Binding-site contacts:
Ligand atom C15 contacts residue LEU53 of chain 1.B at 3.8 Å (hydrophobic).
Ligand atom C02 contacts residue MET47 of chain 1.B at 3.9 Å (hydrophobic).
Ligand atom C13 contacts residue ILE11 of chain 1.A at 4.3 Å (hydrophobic).
Ligand atom C08 contacts residue LEU157 of chain 1.A at 3.8 Å (hydrophobic).
Ligand atom C16 contacts residue LEU57 of chain 1.B at 3.5 Å (hydrophobic).
Ligand atom C12 contacts residue LEU159 of chain 1.A at 4.1 Å (hydrophobic).
Ligand atom C26 contacts residue GLN20 of chain 1.B at 3.6 Å.
Ligand atom C08 contacts residue VAL39 of chain 1.A at 3.8 Å (hydrophobic).
Ligand atom C21 contacts residue ARG37 of chain 1.A at 4.0 Å.
Ligand atom O18 contacts residue ARG37 of chain 1.A at 3.0 Å (salt-bridge).
Ligand atom C13 contacts residue LEU157 of chain 1.A at 4.0 Å (hydrophobic).
Ligand atom C11 contacts residue LEU57 of chain 1.B at 4.3 Å (hydrophobic).
Ligand atom C26 contacts residue ASP21 of chain 1.B at 3.8 Å.
Ligand atom C11 contacts residue MET47 of chain 1.B at 4.2 Å (hydrophobic).
Ligand atom C11 contacts residue LEU157 of chain 1.A at 4.3 Å (hydrophobic).
Ligand atom C24 contacts residue ILE43 of chain 1.B at 4.0 Å (hydrophobic).
Ligand atom C25 contacts residue THR18 of chain 1.B at 4.3 Å.
Ligand atom C10 contacts residue VAL39 of chain 1.A at 3.9 Å (hydrophobic).
Ligand atom C22 contacts residue ARG37 of chain 1.A at 4.3 Å.
Ligand atom C07 contacts residue ALA74 of chain 1.A at 4.1 Å (hydrophobic).
Ligand atom C06 contacts residue TYR16 of chain 1.B at 3.8 Å (hydrophobic).
Ligand atom N19 contacts residue ARG37 of chain 1.A at 4.1 Å.
Ligand atom C04 contacts residue MET47 of chain 1.B at 4.3 Å (hydrophobic).
Ligand atom C15 contacts residue LEU57 of chain 1.B at 3.8 Å (hydrophobic).
Ligand atom C02 contacts residue LEU14 of chain 1.B at 3.7 Å (hydrophobic).
Ligand atom C14 contacts residue LEU157 of chain 1.A at 4.3 Å (hydrophobic).
Ligand atom O18 contacts residue ALA74 of chain 1.A at 3.6 Å.
Ligand atom C17 contacts residue ARG37 of chain 1.A at 3.7 Å.
Ligand atom C16 contacts residue MET47 of chain 1.B at 4.0 Å (hydrophobic).
Ligand atom C12 contacts residue LEU157 of chain 1.A at 4.0 Å (hydrophobic).
Ligand atom N27 contacts residue GLN20 of chain 1.B at 4.0 Å.
Ligand atom C20 contacts residue ARG37 of chain 1.A at 3.7 Å.
Ligand atom C06 contacts residue MET47 of chain 1.B at 4.2 Å (hydrophobic).
Ligand atom C01 contacts residue TYR16 of chain 1.B at 3.9 Å (hydrophobic).
Ligand atom C24 contacts residue THR18 of chain 1.B at 4.0 Å.
Ligand atom N27 contacts residue ASP21 of chain 1.B at 2.5 Å (salt-bridge).
Ligand atom C01 contacts residue LEU14 of chain 1.B at 4.1 Å (hydrophobic).
Ligand atom C25 contacts residue TYR16 of chain 1.B at 4.2 Å (hydrophobic).
Ligand atom C14 contacts residue LEU53 of chain 1.B at 4.0 Å (hydrophobic).
Ligand atom C04 contacts residue LEU159 of chain 1.A at 4.3 Å (hydrophobic).

Sequence of chain 1.A:
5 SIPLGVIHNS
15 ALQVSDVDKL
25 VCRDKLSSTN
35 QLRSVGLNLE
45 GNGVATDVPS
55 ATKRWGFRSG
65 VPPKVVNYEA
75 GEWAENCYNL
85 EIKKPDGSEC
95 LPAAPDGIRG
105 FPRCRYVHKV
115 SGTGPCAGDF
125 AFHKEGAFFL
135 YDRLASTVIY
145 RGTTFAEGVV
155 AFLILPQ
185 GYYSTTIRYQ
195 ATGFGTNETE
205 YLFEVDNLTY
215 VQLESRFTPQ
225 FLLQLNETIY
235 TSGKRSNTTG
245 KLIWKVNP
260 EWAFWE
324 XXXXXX

The small molecule below binds the protein below.
Small molecule (SMILES): NCC1CCC(NC(=O)C2[C@@H]3CC4C[C@H]2CC(c2ccccc2)(C4)C3)CC1

Sequence of chain 1.B:
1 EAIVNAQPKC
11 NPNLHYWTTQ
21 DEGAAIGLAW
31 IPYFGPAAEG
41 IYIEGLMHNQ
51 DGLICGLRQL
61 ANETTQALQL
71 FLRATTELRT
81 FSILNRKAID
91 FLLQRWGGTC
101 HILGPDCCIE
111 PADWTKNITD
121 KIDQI